Binding-site contacts:
Ligand atom C14 contacts residue TYR145 of chain 1.X at 2.9 Å (hydrophobic).
Ligand atom C5 contacts residue ARG31 of chain 1.X at 3.3 Å.
Ligand atom O2 contacts residue LEU27 of chain 1.X at 3.4 Å.
Ligand atom C13 contacts residue TYR145 of chain 1.X at 3.2 Å (hydrophobic).
Ligand atom S contacts residue ILE120 of chain 1.X at 4.0 Å.
Ligand atom C3 contacts residue TYR105 of chain 1.X at 3.5 Å (hydrophobic).
Ligand atom C8 contacts residue VAL107 of chain 1.X at 3.6 Å (hydrophobic).
Ligand atom C4 contacts residue TYR105 of chain 1.X at 3.6 Å (hydrophobic).
Ligand atom C8 contacts residue VAL28 of chain 1.X at 3.7 Å (hydrophobic).
Ligand atom C1 contacts residue ARG31 of chain 1.X at 4.1 Å.
Ligand atom C14 contacts residue LYS12 of chain 1.X at 3.9 Å.
Ligand atom C12 contacts residue TYR145 of chain 1.X at 3.9 Å (hydrophobic).
Ligand atom O1 contacts residue LEU27 of chain 1.X at 3.2 Å.
Ligand atom C13 contacts residue LYS12 of chain 1.X at 3.9 Å.
Ligand atom S contacts residue LEU27 of chain 1.X at 3.9 Å.
Ligand atom C6 contacts residue TYR88 of chain 1.X at 2.3 Å (hydrophobic).
Ligand atom C5 contacts residue TYR88 of chain 1.X at 3.0 Å (hydrophobic).
Ligand atom C15 contacts residue GLU14 of chain 1.X at 3.6 Å.
Ligand atom C7 contacts residue LEU27 of chain 1.X at 2.7 Å (hydrophobic).
Ligand atom C2 contacts residue ALA144 of chain 1.X at 3.2 Å (hydrophobic).
Ligand atom C10 contacts residue ARG31 of chain 1.X at 3.6 Å.
Ligand atom C7 contacts residue TYR88 of chain 1.X at 3.4 Å (hydrophobic).
Ligand atom C12 contacts residue ALA144 of chain 1.X at 3.6 Å (hydrophobic).
Ligand atom C7 contacts residue ARG31 of chain 1.X at 3.7 Å.
Ligand atom C4 contacts residue ARG31 of chain 1.X at 3.2 Å.
Ligand atom C7 contacts residue VAL28 of chain 1.X at 3.6 Å (hydrophobic).
Ligand atom C6 contacts residue ARG31 of chain 1.X at 3.4 Å.
Ligand atom O3 contacts residue ILE120 of chain 1.X at 2.8 Å.
Ligand atom C9 contacts residue ARG31 of chain 1.X at 3.9 Å.
Ligand atom C2 contacts residue ARG31 of chain 1.X at 3.8 Å.
Ligand atom C7 contacts residue VAL107 of chain 1.X at 3.5 Å (hydrophobic).
Ligand atom C3 contacts residue ALA144 of chain 1.X at 3.3 Å (hydrophobic).
Ligand atom C6 contacts residue VAL107 of chain 1.X at 3.9 Å (hydrophobic).
Ligand atom C4 contacts residue TYR88 of chain 1.X at 2.9 Å (hydrophobic).
Ligand atom C8 contacts residue LEU27 of chain 1.X at 3.1 Å (hydrophobic).
Ligand atom C15 contacts residue TYR145 of chain 1.X at 3.2 Å (hydrophobic).
Ligand atom C8 contacts residue ARG31 of chain 1.X at 4.0 Å.
Ligand atom C13 contacts residue GLU141 of chain 1.X at 3.8 Å.
Ligand atom C3 contacts residue ARG31 of chain 1.X at 3.3 Å.
Ligand atom C6 contacts residue LEU27 of chain 1.X at 3.4 Å (hydrophobic).

A small-molecule ligand and the protein it binds are described below.
Small molecule (SMILES): O=S(=O)(O)c1cccc2cccc(Nc3ccccc3)c12

Sequence of chain 1.X:
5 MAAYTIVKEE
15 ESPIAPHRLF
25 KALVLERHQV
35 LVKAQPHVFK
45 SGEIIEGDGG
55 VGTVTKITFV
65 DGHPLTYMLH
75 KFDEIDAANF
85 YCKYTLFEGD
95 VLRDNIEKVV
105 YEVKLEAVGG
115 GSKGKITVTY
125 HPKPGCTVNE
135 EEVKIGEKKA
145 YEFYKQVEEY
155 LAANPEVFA